Sequence of chain 1.A:
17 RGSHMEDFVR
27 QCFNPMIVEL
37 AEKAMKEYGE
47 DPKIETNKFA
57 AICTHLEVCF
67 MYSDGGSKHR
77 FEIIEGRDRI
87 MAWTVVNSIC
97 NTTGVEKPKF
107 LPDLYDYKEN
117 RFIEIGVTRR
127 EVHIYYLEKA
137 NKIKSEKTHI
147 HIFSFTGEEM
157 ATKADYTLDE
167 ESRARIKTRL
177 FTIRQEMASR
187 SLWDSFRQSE

Binding-site contacts:
Ligand atom C09 contacts residue MN1 of chain 1.C at 3.1 Å.
Ligand atom O13 contacts residue GLU81 of chain 1.A at 3.5 Å (salt-bridge).
Ligand atom O13 contacts residue MN1 of chain 1.B at 2.5 Å.
Ligand atom O15 contacts residue ILE121 of chain 1.A at 2.8 Å (h-bond).
Ligand atom C29 contacts residue TYR44 of chain 1.A at 3.8 Å (hydrophobic).
Ligand atom O02 contacts residue TYR44 of chain 1.A at 3.6 Å.
Ligand atom O15 contacts residue MN1 of chain 1.B at 1.9 Å.
Ligand atom C11 contacts residue GLU81 of chain 1.A at 3.8 Å.
Ligand atom C14 contacts residue HIS61 of chain 1.A at 3.1 Å.
Ligand atom F27 contacts residue ARG125 of chain 1.A at 3.3 Å.
Ligand atom C05 contacts residue TYR44 of chain 1.A at 3.6 Å (hydrophobic).
Ligand atom C14 contacts residue GLU120 of chain 1.A at 3.6 Å.
Ligand atom C04 contacts residue TYR44 of chain 1.A at 3.6 Å (hydrophobic).
Ligand atom N31 contacts residue TYR44 of chain 1.A at 3.8 Å.
Ligand atom C29 contacts residue ALA40 of chain 1.A at 3.5 Å (hydrophobic).
Ligand atom O15 contacts residue GLU120 of chain 1.A at 2.9 Å (salt-bridge).
Ligand atom C14 contacts residue MN1 of chain 1.B at 2.6 Å.
Ligand atom O10 contacts residue MN1 of chain 1.C at 2.2 Å.
Ligand atom C12 contacts residue MN1 of chain 1.C at 3.0 Å.
Ligand atom C03 contacts residue TYR44 of chain 1.A at 3.6 Å (hydrophobic).
Ligand atom C12 contacts residue GLU120 of chain 1.A at 3.8 Å.
Ligand atom O13 contacts residue MN1 of chain 1.C at 2.0 Å.
Ligand atom O13 contacts residue GLU120 of chain 1.A at 3.2 Å (salt-bridge).
Ligand atom C12 contacts residue MN1 of chain 1.B at 2.9 Å.
Ligand atom O10 contacts residue GLU81 of chain 1.A at 2.8 Å (salt-bridge).
Ligand atom C06 contacts residue TYR44 of chain 1.A at 3.9 Å (hydrophobic).
Ligand atom F26 contacts residue LYS54 of chain 1.A at 3.3 Å.
Ligand atom C20 contacts residue ILE58 of chain 1.A at 3.7 Å (hydrophobic).
Ligand atom N16 contacts residue LYS135 of chain 1.A at 3.8 Å.
Ligand atom O13 contacts residue ASP109 of chain 1.A at 3.0 Å (salt-bridge).
Ligand atom O13 contacts residue HIS61 of chain 1.A at 3.8 Å.
Ligand atom C30 contacts residue TYR44 of chain 1.A at 3.8 Å (hydrophobic).
Ligand atom O15 contacts residue HIS61 of chain 1.A at 2.7 Å (h-bond).
Ligand atom O15 contacts residue LYS135 of chain 1.A at 3.6 Å.
Ligand atom C12 contacts residue HIS61 of chain 1.A at 3.6 Å.
Ligand atom N16 contacts residue HIS61 of chain 1.A at 3.7 Å.
Ligand atom F27 contacts residue ALA57 of chain 1.A at 3.4 Å.
Ligand atom C30 contacts residue ALA40 of chain 1.A at 3.8 Å (hydrophobic).
Ligand atom C09 contacts residue GLU81 of chain 1.A at 3.3 Å.
Ligand atom C11 contacts residue MN1 of chain 1.C at 3.4 Å.

This small molecule binds to this protein.
Small molecule (SMILES): COc1cc(CCNC(=O)c2[nH]c(-c3ccc(C(F)(F)F)cc3)nc(=O)c2O)ccn1